Sequence of chain 2.D:
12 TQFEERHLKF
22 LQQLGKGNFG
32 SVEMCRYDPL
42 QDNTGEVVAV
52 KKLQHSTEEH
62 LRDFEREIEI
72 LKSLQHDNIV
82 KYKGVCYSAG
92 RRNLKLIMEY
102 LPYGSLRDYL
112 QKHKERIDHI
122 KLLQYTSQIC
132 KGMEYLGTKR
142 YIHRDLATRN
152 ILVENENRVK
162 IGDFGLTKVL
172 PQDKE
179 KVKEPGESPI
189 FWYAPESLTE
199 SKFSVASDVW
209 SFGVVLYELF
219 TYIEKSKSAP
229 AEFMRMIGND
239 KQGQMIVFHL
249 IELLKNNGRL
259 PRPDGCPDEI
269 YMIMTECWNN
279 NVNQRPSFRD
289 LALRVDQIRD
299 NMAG

Binding-site contacts:
Ligand atom C3 contacts residue LEU196 of chain 2.B at 3.7 Å (hydrophobic).
Ligand atom C19 contacts residue LEU248 of chain 2.B at 3.6 Å (hydrophobic).
Ligand atom C20 contacts residue LEU251 of chain 2.B at 3.7 Å (hydrophobic).
Ligand atom C5 contacts residue TYR191 of chain 2.B at 3.8 Å (hydrophobic).
Ligand atom C8 contacts residue LEU252 of chain 2.D at 3.7 Å (hydrophobic).
Ligand atom C13 contacts residue LEU252 of chain 2.D at 3.4 Å (hydrophobic).
Ligand atom C19 contacts residue LEU251 of chain 2.B at 3.9 Å (hydrophobic).
Ligand atom C26 contacts residue PRO193 of chain 2.B at 3.8 Å (hydrophobic).
Ligand atom C23 contacts residue TYR191 of chain 2.B at 3.5 Å (hydrophobic).
Ligand atom O1 contacts residue TRP208 of chain 2.B at 3.4 Å (h-bond).
Ligand atom C3 contacts residue MET234 of chain 2.D at 3.7 Å (hydrophobic).
Ligand atom C22 contacts residue TRP190 of chain 2.B at 3.9 Å (hydrophobic).
Ligand atom O1 contacts residue TRP190 of chain 2.B at 3.3 Å.
Ligand atom C11 contacts residue LYS253 of chain 2.D at 3.7 Å.
Ligand atom S1 contacts residue TYR191 of chain 2.B at 3.7 Å.
Ligand atom N7 contacts residue TRP208 of chain 2.B at 3.8 Å.
Ligand atom O2 contacts residue TRP208 of chain 2.B at 3.7 Å.
Ligand atom C9 contacts residue LYS253 of chain 2.D at 3.8 Å.
Ligand atom C21 contacts residue TRP190 of chain 2.B at 3.5 Å (hydrophobic).
Ligand atom C17 contacts residue PHE189 of chain 2.B at 3.5 Å (hydrophobic).
Ligand atom N1 contacts residue PHE189 of chain 2.B at 2.9 Å (h-bond).
Ligand atom N4 contacts residue ILE249 of chain 2.D at 3.8 Å.
Ligand atom C18 contacts residue LEU248 of chain 2.B at 3.8 Å (hydrophobic).
Ligand atom C18 contacts residue PHE189 of chain 2.B at 3.5 Å (hydrophobic).
Ligand atom C19 contacts residue LEU252 of chain 2.D at 3.5 Å (hydrophobic).
Ligand atom C12 contacts residue LEU252 of chain 2.D at 3.9 Å (hydrophobic).
Ligand atom C26 contacts residue TYR191 of chain 2.B at 3.3 Å (hydrophobic).
Ligand atom C19 contacts residue TRP190 of chain 2.B at 3.8 Å (hydrophobic).
Ligand atom C22 contacts residue PHE189 of chain 2.B at 3.5 Å (hydrophobic).
Ligand atom C5 contacts residue PHE189 of chain 2.B at 3.4 Å (hydrophobic).
Ligand atom C20 contacts residue TRP190 of chain 2.B at 3.5 Å (hydrophobic).
Ligand atom C1 contacts residue PHE189 of chain 2.B at 3.8 Å (hydrophobic).
Ligand atom C7 contacts residue ILE249 of chain 2.D at 3.8 Å (hydrophobic).
Ligand atom O1 contacts residue TYR191 of chain 2.B at 3.4 Å (h-bond).
Ligand atom N2 contacts residue LEU196 of chain 2.B at 3.6 Å.
Ligand atom N4 contacts residue LEU196 of chain 2.B at 3.8 Å.
Ligand atom C10 contacts residue LYS253 of chain 2.D at 3.6 Å.
Ligand atom C25 contacts residue TRP208 of chain 2.B at 3.6 Å (hydrophobic).
Ligand atom N7 contacts residue TYR191 of chain 2.B at 2.7 Å (h-bond).
Ligand atom C14 contacts residue GLY256 of chain 2.B at 3.7 Å.

Sequence of chain 2.B:
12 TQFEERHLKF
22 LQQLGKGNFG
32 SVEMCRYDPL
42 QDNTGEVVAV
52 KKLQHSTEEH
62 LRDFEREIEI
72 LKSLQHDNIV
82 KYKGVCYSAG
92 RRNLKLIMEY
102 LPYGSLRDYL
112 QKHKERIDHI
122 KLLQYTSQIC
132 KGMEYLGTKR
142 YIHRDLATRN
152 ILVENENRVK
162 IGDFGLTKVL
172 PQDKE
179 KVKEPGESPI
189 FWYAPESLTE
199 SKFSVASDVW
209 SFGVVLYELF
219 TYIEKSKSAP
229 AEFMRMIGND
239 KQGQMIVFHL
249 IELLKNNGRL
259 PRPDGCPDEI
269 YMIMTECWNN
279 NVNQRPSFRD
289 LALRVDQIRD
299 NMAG

A small-molecule ligand and the protein it binds are described below.
Small molecule (SMILES): Cc1cnc(Nc2ccc(N3CCN(C)CC3)cc2)nc1Nc1cccc(S(=O)(=O)NC(C)(C)C)c1